Binding-site contacts:
Ligand atom CAI contacts residue SEP108 of chain 1.B at 3.3 Å.
Ligand atom CAK contacts residue SEP108 of chain 1.B at 3.6 Å.
Ligand atom OAC contacts residue GLY32 of chain 1.A at 2.6 Å (h-bond).
Ligand atom CAJ contacts residue LYS44 of chain 1.A at 3.7 Å.
Ligand atom CAY contacts residue ASP101 of chain 1.A at 3.7 Å.
Ligand atom OAC contacts residue LYS44 of chain 1.A at 3.1 Å.
Ligand atom CAR contacts residue LYS44 of chain 1.A at 3.8 Å.
Ligand atom CAK contacts residue VAL113 of chain 1.B at 3.7 Å (hydrophobic).
Ligand atom CAZ contacts residue ARG83 of chain 1.B at 3.6 Å.
Ligand atom CAV contacts residue SEP108 of chain 1.B at 3.7 Å.
Ligand atom CAQ contacts residue SEP108 of chain 1.B at 3.8 Å.
Ligand atom NAO contacts residue ARG83 of chain 1.B at 3.2 Å (salt-bridge).
Ligand atom OAD contacts residue LYS44 of chain 1.A at 3.5 Å (salt-bridge).
Ligand atom NAO contacts residue ASP101 of chain 1.A at 3.1 Å (salt-bridge).
Ligand atom CAG contacts residue ARG107 of chain 1.B at 3.6 Å.
Ligand atom SAP contacts residue ASP101 of chain 1.A at 3.6 Å.
Ligand atom OAD contacts residue SEP108 of chain 1.B at 3.3 Å (h-bond).
Ligand atom CAE contacts residue LYS42 of chain 1.A at 3.7 Å.
Ligand atom CAF contacts residue ARG107 of chain 1.B at 3.7 Å.
Ligand atom NAA contacts residue LYS42 of chain 1.A at 3.9 Å.
Ligand atom SAP contacts residue VAL81 of chain 1.B at 3.8 Å.
Ligand atom CAW contacts residue ARG83 of chain 1.B at 3.9 Å.
Ligand atom SAP contacts residue ILE59 of chain 1.A at 3.8 Å.
Ligand atom CAM contacts residue VAL24 of chain 1.A at 3.8 Å (hydrophobic).
Ligand atom CAQ contacts residue GLY32 of chain 1.A at 3.6 Å.
Ligand atom CAR contacts residue VAL113 of chain 1.B at 3.6 Å (hydrophobic).
Ligand atom CAN contacts residue VAL113 of chain 1.B at 3.8 Å (hydrophobic).
Ligand atom CAL contacts residue LYS44 of chain 1.A at 3.8 Å.
Ligand atom CAG contacts residue THR106 of chain 1.B at 3.6 Å.
Ligand atom CAY contacts residue ARG83 of chain 1.B at 3.5 Å.
Ligand atom SAP contacts residue ARG83 of chain 1.B at 3.7 Å.
Ligand atom CAH contacts residue GLY32 of chain 1.A at 3.8 Å.
Ligand atom OAD contacts residue LYS42 of chain 1.A at 3.9 Å.
Ligand atom CAI contacts residue VAL113 of chain 1.B at 3.6 Å (hydrophobic).
Ligand atom NAO contacts residue ILE59 of chain 1.A at 3.6 Å.
Ligand atom CAY contacts residue ILE59 of chain 1.A at 3.6 Å (hydrophobic).
Ligand atom CAL contacts residue LEU31 of chain 1.A at 3.8 Å (hydrophobic).
Ligand atom CAJ contacts residue VAL113 of chain 1.B at 3.7 Å (hydrophobic).
Ligand atom CAW contacts residue ILE59 of chain 1.A at 3.9 Å (hydrophobic).
Ligand atom CAL contacts residue VAL113 of chain 1.B at 3.9 Å (hydrophobic).

Sequence of chain 1.A:
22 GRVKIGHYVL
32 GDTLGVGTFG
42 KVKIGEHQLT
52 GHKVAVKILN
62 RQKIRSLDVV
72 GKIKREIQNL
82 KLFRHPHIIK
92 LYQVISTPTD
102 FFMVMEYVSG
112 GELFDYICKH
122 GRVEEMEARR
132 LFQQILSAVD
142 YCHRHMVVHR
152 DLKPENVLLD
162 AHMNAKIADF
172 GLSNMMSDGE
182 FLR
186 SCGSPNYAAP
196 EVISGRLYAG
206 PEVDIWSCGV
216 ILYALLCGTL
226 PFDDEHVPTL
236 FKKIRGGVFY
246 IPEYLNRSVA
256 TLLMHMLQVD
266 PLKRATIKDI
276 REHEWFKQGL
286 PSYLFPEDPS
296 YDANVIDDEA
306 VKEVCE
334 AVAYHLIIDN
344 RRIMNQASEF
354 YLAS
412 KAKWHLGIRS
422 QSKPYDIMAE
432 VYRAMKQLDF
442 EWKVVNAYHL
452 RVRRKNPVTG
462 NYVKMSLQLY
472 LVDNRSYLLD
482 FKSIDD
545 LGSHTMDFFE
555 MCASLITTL

Sequence of chain 1.B:
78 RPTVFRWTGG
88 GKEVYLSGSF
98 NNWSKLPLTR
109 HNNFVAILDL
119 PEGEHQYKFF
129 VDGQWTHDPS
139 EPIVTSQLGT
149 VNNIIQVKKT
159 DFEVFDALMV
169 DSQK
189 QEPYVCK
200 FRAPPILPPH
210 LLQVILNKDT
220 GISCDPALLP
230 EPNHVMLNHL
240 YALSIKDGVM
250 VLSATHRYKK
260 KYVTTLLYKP

A small-molecule ligand and the protein it binds are described below.
Small molecule (SMILES): N#Cc1c(O)c2c(-c3ccc(-c4ccccc4O)cc3)csc2[nH]c1=O